A protein and the small-molecule ligand that binds it are described below.
Small molecule (SMILES): CC(=O)N[C@@H]1[C@@H](O)[C@H](O)[C@@H](CO)O[C@H]1O

Binding-site contacts:
Ligand atom C8 contacts residue ILE418 of chain 1.A at 4.2 Å (hydrophobic).
Ligand atom N2 contacts residue ASN414 of chain 1.A at 2.9 Å (h-bond).
Ligand atom C2 contacts residue ASN414 of chain 1.A at 2.4 Å.
Ligand atom C5 contacts residue ASN414 of chain 1.A at 3.7 Å.
Ligand atom C7 contacts residue ASN414 of chain 1.A at 3.5 Å.
Ligand atom C8 contacts residue TRP576 of chain 1.A at 3.7 Å (hydrophobic).
Ligand atom C8 contacts residue PHE267 of chain 1.A at 4.2 Å (hydrophobic).
Ligand atom C4 contacts residue ASN414 of chain 1.A at 4.2 Å.
Ligand atom C3 contacts residue ASN414 of chain 1.A at 3.8 Å.
Ligand atom C8 contacts residue ASN414 of chain 1.A at 4.3 Å.
Ligand atom O7 contacts residue GLU415 of chain 1.A at 3.8 Å.
Ligand atom O5 contacts residue ASN414 of chain 1.A at 2.4 Å (h-bond).
Ligand atom C1 contacts residue ASN414 of chain 1.A at 1.4 Å.
Ligand atom O7 contacts residue ASN414 of chain 1.A at 3.7 Å.

Sequence of chain 1.A:
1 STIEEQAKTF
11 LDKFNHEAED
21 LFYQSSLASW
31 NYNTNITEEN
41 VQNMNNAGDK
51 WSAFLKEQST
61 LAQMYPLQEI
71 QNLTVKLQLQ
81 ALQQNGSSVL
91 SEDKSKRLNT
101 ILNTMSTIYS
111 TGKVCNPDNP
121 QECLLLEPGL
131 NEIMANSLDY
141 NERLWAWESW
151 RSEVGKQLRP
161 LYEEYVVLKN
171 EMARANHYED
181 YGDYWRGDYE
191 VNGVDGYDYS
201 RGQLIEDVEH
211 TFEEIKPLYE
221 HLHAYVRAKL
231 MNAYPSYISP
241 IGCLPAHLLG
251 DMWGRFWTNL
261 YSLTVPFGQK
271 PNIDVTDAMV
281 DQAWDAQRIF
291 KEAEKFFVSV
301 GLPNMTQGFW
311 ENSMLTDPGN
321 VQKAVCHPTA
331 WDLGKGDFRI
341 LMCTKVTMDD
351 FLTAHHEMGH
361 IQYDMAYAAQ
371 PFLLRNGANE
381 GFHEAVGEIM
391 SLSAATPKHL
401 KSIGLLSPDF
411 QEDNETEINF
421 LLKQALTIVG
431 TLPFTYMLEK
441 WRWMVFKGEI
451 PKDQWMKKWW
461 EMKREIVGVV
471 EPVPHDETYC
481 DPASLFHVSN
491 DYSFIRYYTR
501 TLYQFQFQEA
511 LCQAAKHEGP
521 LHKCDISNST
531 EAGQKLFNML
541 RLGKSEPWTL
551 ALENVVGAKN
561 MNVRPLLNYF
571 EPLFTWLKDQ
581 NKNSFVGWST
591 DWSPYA